Sequence of chain 1.A:
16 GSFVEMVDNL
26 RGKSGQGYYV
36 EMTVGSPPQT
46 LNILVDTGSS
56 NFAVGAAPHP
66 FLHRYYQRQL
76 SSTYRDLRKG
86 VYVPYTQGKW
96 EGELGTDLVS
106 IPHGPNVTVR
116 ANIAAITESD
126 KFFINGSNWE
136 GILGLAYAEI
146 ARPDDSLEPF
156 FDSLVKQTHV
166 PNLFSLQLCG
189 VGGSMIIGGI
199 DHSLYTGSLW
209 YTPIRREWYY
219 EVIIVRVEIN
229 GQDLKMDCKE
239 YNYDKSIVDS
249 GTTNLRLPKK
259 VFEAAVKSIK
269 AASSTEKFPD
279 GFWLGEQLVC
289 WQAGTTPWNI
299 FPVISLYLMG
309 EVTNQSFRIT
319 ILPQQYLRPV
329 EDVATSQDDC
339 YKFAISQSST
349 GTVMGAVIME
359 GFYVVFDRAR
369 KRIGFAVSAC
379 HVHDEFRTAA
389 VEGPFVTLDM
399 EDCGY

Binding-site contacts:
Ligand atom N27 contacts residue TRP95 of chain 1.A at 3.0 Å (h-bond).
Ligand atom C8 contacts residue ASP51 of chain 1.A at 3.4 Å.
Ligand atom C8 contacts residue GLY249 of chain 1.A at 3.5 Å.
Ligand atom F32 contacts residue ASP51 of chain 1.A at 3.7 Å.
Ligand atom F31 contacts residue TRP95 of chain 1.A at 3.2 Å.
Ligand atom C20 contacts residue GLN31 of chain 1.A at 3.6 Å.
Ligand atom C18 contacts residue ILE129 of chain 1.A at 3.7 Å (hydrophobic).
Ligand atom F31 contacts residue PHE127 of chain 1.A at 3.5 Å.
Ligand atom F32 contacts residue ILE137 of chain 1.A at 3.1 Å.
Ligand atom C20 contacts residue THR251 of chain 1.A at 3.6 Å.
Ligand atom N34 contacts residue ASP247 of chain 1.A at 2.9 Å (salt-bridge).
Ligand atom N21 contacts residue GLY249 of chain 1.A at 3.5 Å (h-bond).
Ligand atom C17 contacts residue GLY249 of chain 1.A at 3.7 Å.
Ligand atom F7 contacts residue ASP247 of chain 1.A at 2.9 Å.
Ligand atom C1 contacts residue GLN92 of chain 1.A at 3.3 Å.
Ligand atom F23 contacts residue ILE129 of chain 1.A at 3.5 Å.
Ligand atom C5 contacts residue THR250 of chain 1.A at 3.7 Å.
Ligand atom C30 contacts residue SER54 of chain 1.A at 3.7 Å.
Ligand atom N34 contacts residue GLY53 of chain 1.A at 3.7 Å.
Ligand atom F33 contacts residue ASN56 of chain 1.A at 3.5 Å.
Ligand atom F33 contacts residue SER54 of chain 1.A at 3.6 Å.
Ligand atom N9 contacts residue ASP51 of chain 1.A at 2.7 Å (salt-bridge).
Ligand atom C20 contacts residue GLY30 of chain 1.A at 3.5 Å.
Ligand atom N19 contacts residue GLY30 of chain 1.A at 3.3 Å (h-bond).
Ligand atom F23 contacts residue PHE127 of chain 1.A at 3.2 Å.
Ligand atom C20 contacts residue GLY32 of chain 1.A at 3.5 Å.
Ligand atom C13 contacts residue ILE137 of chain 1.A at 3.6 Å (hydrophobic).
Ligand atom C16 contacts residue GLY249 of chain 1.A at 3.4 Å.
Ligand atom F31 contacts residue ALA58 of chain 1.A at 3.5 Å.
Ligand atom N34 contacts residue GLY249 of chain 1.A at 3.5 Å (h-bond).
Ligand atom F7 contacts residue THR250 of chain 1.A at 2.9 Å.
Ligand atom C29 contacts residue ASP51 of chain 1.A at 3.4 Å.
Ligand atom N34 contacts residue ASP51 of chain 1.A at 2.8 Å (salt-bridge).
Ligand atom C12 contacts residue ILE137 of chain 1.A at 3.5 Å (hydrophobic).
Ligand atom C13 contacts residue PHE127 of chain 1.A at 3.7 Å (hydrophobic).
Ligand atom C22 contacts residue GLY249 of chain 1.A at 3.0 Å.
Ligand atom F32 contacts residue SER54 of chain 1.A at 2.9 Å.
Ligand atom F23 contacts residue TRP134 of chain 1.A at 3.2 Å.
Ligand atom C2 contacts residue TYR90 of chain 1.A at 3.6 Å (hydrophobic).
Ligand atom C22 contacts residue LEU49 of chain 1.A at 3.5 Å (hydrophobic).

A protein and the small-molecule ligand that binds it are described below.
Small molecule (SMILES): NC1=N[C@](c2ccnc(C(F)(F)F)c2)(c2ccc(F)c(-c3cncnc3)c2)c2cccc(F)c21